This protein binds this small molecule.
Small molecule (SMILES): CC(=O)N[C@@H]1[C@@H](O)[C@H](O)[C@@H](CO)O[C@H]1O

Sequence of chain 1.A:
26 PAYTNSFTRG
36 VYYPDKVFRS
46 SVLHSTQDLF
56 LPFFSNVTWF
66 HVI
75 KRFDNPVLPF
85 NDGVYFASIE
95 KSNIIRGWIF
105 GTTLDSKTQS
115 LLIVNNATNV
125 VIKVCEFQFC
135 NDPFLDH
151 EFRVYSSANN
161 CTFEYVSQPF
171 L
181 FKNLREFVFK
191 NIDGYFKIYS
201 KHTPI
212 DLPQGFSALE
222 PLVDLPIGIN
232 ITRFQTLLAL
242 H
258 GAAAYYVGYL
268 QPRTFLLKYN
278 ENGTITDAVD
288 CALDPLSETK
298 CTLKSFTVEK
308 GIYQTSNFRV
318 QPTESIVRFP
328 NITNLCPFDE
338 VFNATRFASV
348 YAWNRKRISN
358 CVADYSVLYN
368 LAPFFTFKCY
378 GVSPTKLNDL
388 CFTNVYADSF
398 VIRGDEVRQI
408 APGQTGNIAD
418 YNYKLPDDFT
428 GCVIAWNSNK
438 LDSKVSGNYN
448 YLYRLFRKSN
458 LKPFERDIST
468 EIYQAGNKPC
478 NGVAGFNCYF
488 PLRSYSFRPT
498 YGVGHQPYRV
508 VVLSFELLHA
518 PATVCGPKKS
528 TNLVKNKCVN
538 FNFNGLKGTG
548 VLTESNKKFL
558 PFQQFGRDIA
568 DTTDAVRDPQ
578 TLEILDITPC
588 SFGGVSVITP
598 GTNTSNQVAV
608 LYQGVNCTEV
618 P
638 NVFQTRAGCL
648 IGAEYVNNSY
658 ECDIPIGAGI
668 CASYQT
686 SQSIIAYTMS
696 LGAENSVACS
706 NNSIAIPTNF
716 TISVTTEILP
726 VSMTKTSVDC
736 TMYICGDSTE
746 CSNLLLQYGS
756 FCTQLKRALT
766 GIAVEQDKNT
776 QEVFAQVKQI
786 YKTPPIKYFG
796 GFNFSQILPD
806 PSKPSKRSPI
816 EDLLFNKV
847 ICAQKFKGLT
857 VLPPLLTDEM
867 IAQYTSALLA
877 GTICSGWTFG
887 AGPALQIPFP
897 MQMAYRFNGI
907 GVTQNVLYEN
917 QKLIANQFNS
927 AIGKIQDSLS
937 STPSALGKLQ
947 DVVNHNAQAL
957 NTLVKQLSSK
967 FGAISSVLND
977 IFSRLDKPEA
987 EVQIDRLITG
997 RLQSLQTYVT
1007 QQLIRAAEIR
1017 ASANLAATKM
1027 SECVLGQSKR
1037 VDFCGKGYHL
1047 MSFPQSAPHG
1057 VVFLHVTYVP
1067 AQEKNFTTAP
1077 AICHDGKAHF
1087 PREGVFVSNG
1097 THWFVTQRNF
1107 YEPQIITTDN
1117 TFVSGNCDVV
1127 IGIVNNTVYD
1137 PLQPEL

Binding-site contacts:
Ligand atom O7 contacts residue ASN120 of chain 1.A at 3.9 Å.
Ligand atom N2 contacts residue THR122 of chain 1.A at 4.2 Å.
Ligand atom N2 contacts residue ASN120 of chain 1.A at 2.9 Å (h-bond).
Ligand atom C5 contacts residue ASN120 of chain 1.A at 3.7 Å.
Ligand atom C1 contacts residue ASN120 of chain 1.A at 1.5 Å.
Ligand atom C7 contacts residue ASN120 of chain 1.A at 3.6 Å.
Ligand atom O5 contacts residue ASN120 of chain 1.A at 2.4 Å (h-bond).
Ligand atom C3 contacts residue ASN120 of chain 1.A at 3.8 Å.
Ligand atom C4 contacts residue ASN120 of chain 1.A at 4.3 Å.
Ligand atom C2 contacts residue ASN120 of chain 1.A at 2.5 Å.
Ligand atom C8 contacts residue ALA121 of chain 1.A at 4.0 Å (hydrophobic).